Sequence of chain 1.B:
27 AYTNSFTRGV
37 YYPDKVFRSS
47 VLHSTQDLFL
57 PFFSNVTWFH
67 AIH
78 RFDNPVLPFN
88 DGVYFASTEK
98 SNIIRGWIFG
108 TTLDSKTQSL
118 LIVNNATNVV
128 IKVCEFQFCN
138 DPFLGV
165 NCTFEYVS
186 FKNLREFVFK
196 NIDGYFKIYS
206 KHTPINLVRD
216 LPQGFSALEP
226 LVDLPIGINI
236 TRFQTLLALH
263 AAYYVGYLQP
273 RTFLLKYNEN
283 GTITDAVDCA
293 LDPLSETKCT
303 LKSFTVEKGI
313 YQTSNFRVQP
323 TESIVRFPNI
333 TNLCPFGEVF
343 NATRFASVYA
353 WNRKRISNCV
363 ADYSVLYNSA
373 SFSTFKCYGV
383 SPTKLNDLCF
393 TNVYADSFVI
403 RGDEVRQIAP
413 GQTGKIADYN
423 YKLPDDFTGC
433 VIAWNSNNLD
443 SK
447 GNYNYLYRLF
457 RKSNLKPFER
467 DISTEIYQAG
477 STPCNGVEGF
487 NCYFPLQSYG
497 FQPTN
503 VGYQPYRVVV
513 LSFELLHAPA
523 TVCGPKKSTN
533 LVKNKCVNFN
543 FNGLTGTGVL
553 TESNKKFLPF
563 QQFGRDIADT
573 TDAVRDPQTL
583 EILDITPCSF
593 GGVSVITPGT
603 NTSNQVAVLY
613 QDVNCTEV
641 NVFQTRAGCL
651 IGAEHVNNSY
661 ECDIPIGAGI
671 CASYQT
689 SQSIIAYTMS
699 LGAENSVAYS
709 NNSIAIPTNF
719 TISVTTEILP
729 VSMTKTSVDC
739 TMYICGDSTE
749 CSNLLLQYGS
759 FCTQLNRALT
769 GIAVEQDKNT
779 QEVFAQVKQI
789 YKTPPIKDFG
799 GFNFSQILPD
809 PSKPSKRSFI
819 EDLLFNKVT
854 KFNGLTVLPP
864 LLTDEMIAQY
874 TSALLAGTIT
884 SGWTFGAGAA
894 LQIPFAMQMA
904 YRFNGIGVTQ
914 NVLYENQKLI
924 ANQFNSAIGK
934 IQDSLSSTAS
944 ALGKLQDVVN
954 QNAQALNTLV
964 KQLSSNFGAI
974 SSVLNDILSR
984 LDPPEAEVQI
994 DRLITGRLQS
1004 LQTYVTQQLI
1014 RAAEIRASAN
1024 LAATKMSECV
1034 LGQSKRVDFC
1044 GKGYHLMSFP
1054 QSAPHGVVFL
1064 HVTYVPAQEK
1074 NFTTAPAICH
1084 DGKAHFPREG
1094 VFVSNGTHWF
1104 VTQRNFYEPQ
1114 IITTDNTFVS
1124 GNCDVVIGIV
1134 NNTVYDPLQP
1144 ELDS

The small molecule below binds the protein below.
Small molecule (SMILES): CC(=O)N[C@@H]1[C@@H](O)[C@H](O)[C@@H](CO)O[C@H]1O

Binding-site contacts:
Ligand atom C2 contacts residue ASN603 of chain 1.B at 2.5 Å.
Ligand atom C3 contacts residue ASN603 of chain 1.B at 3.8 Å.
Ligand atom C5 contacts residue ASN603 of chain 1.B at 3.8 Å.
Ligand atom C1 contacts residue ASN603 of chain 1.B at 1.5 Å.
Ligand atom O7 contacts residue ASN603 of chain 1.B at 3.1 Å.
Ligand atom C8 contacts residue GLU309 of chain 1.B at 4.4 Å.
Ligand atom C8 contacts residue ASN603 of chain 1.B at 4.3 Å.
Ligand atom C7 contacts residue ASN603 of chain 1.B at 3.1 Å.
Ligand atom O5 contacts residue ASN603 of chain 1.B at 2.5 Å (h-bond).
Ligand atom N2 contacts residue ASN603 of chain 1.B at 2.8 Å (h-bond).
Ligand atom C4 contacts residue ASN603 of chain 1.B at 4.3 Å.